The protein below binds the small molecule below.
Small molecule (SMILES): OC[C@H]1O[C@H](O[C@H]2[C@H](O)[C@@H](O)[C@@H](O)O[C@@H]2CO)[C@H](O)[C@@H](O)[C@@H]1O

Binding-site contacts:
Ligand atom O3 contacts residue ALA64 of chain 1.A at 3.3 Å.
Ligand atom O6 contacts residue PRO155 of chain 1.A at 3.4 Å.
Ligand atom O1 contacts residue LYS16 of chain 1.A at 3.3 Å (salt-bridge).
Ligand atom C6 contacts residue TYR156 of chain 1.A at 3.7 Å (hydrophobic).
Ligand atom O3 contacts residue ARG67 of chain 1.A at 2.8 Å (salt-bridge).
Ligand atom C6 contacts residue PRO155 of chain 1.A at 3.9 Å (hydrophobic).
Ligand atom C1 contacts residue LYS16 of chain 1.A at 3.7 Å.
Ligand atom C2 contacts residue ASP66 of chain 1.A at 3.3 Å.
Ligand atom C1 contacts residue ASP15 of chain 1.A at 3.5 Å.
Ligand atom O3 contacts residue TRP341 of chain 1.A at 3.5 Å (h-bond).
Ligand atom O5 contacts residue TYR156 of chain 1.A at 3.4 Å.
Ligand atom C1 contacts residue TRP231 of chain 1.A at 3.8 Å (hydrophobic).
Ligand atom O6 contacts residue TYR156 of chain 1.A at 3.2 Å.
Ligand atom O6 contacts residue GLU154 of chain 1.A at 2.5 Å (salt-bridge).
Ligand atom O3 contacts residue GLU112 of chain 1.A at 3.6 Å.
Ligand atom C6 contacts residue TRP341 of chain 1.A at 3.8 Å (hydrophobic).
Ligand atom C3 contacts residue TRP341 of chain 1.A at 3.9 Å (hydrophobic).
Ligand atom O2 contacts residue TRP63 of chain 1.A at 3.1 Å (h-bond).
Ligand atom C6 contacts residue ARG345 of chain 1.A at 3.7 Å.
Ligand atom O3 contacts residue TRP63 of chain 1.A at 3.6 Å.
Ligand atom C4 contacts residue TRP341 of chain 1.A at 3.5 Å (hydrophobic).
Ligand atom C6 contacts residue GLU154 of chain 1.A at 3.3 Å.
Ligand atom C3 contacts residue TRP63 of chain 1.A at 3.7 Å (hydrophobic).
Ligand atom C2 contacts residue GLU112 of chain 1.A at 3.5 Å.
Ligand atom O2 contacts residue ASP66 of chain 1.A at 2.8 Å (salt-bridge).
Ligand atom O4 contacts residue ARG345 of chain 1.A at 3.9 Å.
Ligand atom O1 contacts residue ASP15 of chain 1.A at 2.8 Å (salt-bridge).
Ligand atom O1 contacts residue ASN13 of chain 1.A at 3.3 Å (h-bond).
Ligand atom O2 contacts residue LYS16 of chain 1.A at 2.8 Å (salt-bridge).
Ligand atom O6 contacts residue PHE157 of chain 1.A at 3.9 Å.
Ligand atom O3 contacts residue ASP66 of chain 1.A at 2.7 Å (salt-bridge).
Ligand atom O4 contacts residue ARG67 of chain 1.A at 2.9 Å (salt-bridge).
Ligand atom C1 contacts residue TYR156 of chain 1.A at 3.7 Å (hydrophobic).
Ligand atom C2 contacts residue LYS16 of chain 1.A at 3.8 Å.
Ligand atom C4 contacts residue ARG67 of chain 1.A at 3.8 Å.
Ligand atom C3 contacts residue ASP66 of chain 1.A at 3.5 Å.
Ligand atom O2 contacts residue GLU112 of chain 1.A at 2.8 Å (salt-bridge).
Ligand atom O2 contacts residue ALA64 of chain 1.A at 3.4 Å.
Ligand atom O6 contacts residue ARG345 of chain 1.A at 3.8 Å.
Ligand atom O4 contacts residue TRP341 of chain 1.A at 3.8 Å.

Sequence of chain 1.A:
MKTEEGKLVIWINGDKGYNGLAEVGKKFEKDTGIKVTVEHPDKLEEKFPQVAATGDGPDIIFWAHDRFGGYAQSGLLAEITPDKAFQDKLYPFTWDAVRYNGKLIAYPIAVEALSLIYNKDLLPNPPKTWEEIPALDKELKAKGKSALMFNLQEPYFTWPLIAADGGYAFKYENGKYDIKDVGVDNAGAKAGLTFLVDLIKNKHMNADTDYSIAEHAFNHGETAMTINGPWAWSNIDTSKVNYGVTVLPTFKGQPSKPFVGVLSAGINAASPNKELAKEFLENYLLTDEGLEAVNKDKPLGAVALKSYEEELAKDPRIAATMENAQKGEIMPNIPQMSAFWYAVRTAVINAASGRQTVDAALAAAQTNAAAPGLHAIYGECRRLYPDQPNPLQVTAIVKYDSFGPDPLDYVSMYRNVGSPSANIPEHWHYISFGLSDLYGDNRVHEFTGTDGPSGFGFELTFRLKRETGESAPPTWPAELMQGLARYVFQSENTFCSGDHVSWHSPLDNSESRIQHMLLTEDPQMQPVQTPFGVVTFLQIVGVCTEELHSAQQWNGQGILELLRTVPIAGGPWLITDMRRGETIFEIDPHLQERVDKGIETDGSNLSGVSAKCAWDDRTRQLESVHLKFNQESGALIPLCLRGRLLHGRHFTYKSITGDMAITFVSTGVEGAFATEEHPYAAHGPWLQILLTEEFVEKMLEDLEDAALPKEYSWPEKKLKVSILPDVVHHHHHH